Sequence of chain 1.A:
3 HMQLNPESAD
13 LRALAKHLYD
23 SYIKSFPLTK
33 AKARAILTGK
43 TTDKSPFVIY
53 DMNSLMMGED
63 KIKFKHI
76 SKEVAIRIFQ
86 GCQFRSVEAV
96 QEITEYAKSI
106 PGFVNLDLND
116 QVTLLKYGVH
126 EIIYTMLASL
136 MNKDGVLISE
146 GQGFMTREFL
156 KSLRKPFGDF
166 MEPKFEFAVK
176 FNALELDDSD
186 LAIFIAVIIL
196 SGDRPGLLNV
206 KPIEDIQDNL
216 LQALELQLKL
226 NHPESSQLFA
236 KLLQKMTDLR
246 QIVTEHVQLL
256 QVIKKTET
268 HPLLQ

This protein binds this small molecule.
Small molecule (SMILES): Cc1cc(OC(F)F)ccc1NC(=O)c1cc(C(=O)NCc2ccc(F)cc2)c(F)cc1Cl

Binding-site contacts:
Ligand atom C5 contacts residue PHE165 of chain 1.A at 3.6 Å (hydrophobic).
Ligand atom C16 contacts residue GLN88 of chain 1.A at 3.7 Å.
Ligand atom F3 contacts residue MET131 of chain 1.A at 3.1 Å.
Ligand atom O2 contacts residue ILE128 of chain 1.A at 3.5 Å.
Ligand atom C17 contacts residue GLN88 of chain 1.A at 3.4 Å.
Ligand atom C5 contacts residue GLN88 of chain 1.A at 3.5 Å.
Ligand atom O1 contacts residue ARG90 of chain 1.A at 3.5 Å (salt-bridge).
Ligand atom C5 contacts residue CYS87 of chain 1.A at 2.7 Å (hydrophobic).
Ligand atom C7 contacts residue CYS87 of chain 1.A at 3.1 Å (hydrophobic).
Ligand atom N2 contacts residue GLN88 of chain 1.A at 2.7 Å (h-bond).
Ligand atom C6 contacts residue PHE165 of chain 1.A at 3.8 Å (hydrophobic).
Ligand atom F4 contacts residue LEU8 of chain 1.C at 3.7 Å.
Ligand atom C23 contacts residue GLN88 of chain 1.A at 3.7 Å.
Ligand atom F1 contacts residue LEU255 of chain 1.A at 3.6 Å.
Ligand atom O3 contacts residue HIS125 of chain 1.A at 3.0 Å (h-bond).
Ligand atom C4 contacts residue CYS87 of chain 1.A at 1.7 Å (hydrophobic).
Ligand atom C9 contacts residue SER91 of chain 1.A at 3.7 Å.
Ligand atom F1 contacts residue GLN88 of chain 1.A at 3.2 Å.
Ligand atom C1 contacts residue SER91 of chain 1.A at 3.8 Å.
Ligand atom C12 contacts residue LEU132 of chain 1.A at 3.5 Å (hydrophobic).
Ligand atom C13 contacts residue ARG90 of chain 1.A at 3.5 Å.
Ligand atom C19 contacts residue SER91 of chain 1.A at 3.2 Å.
Ligand atom C2 contacts residue SER91 of chain 1.A at 3.5 Å.
Ligand atom C20 contacts residue SER91 of chain 1.A at 3.5 Å.
Ligand atom F1 contacts residue PHE84 of chain 1.A at 3.2 Å.
Ligand atom C6 contacts residue GLN88 of chain 1.A at 3.8 Å.
Ligand atom C22 contacts residue GLN88 of chain 1.A at 3.7 Å.
Ligand atom N1 contacts residue CYS87 of chain 1.A at 3.1 Å (h-bond).
Ligand atom C15 contacts residue ARG90 of chain 1.A at 3.7 Å.
Ligand atom F3 contacts residue LEU132 of chain 1.A at 3.0 Å.
Ligand atom C10 contacts residue ALA94 of chain 1.A at 3.7 Å (hydrophobic).
Ligand atom C4 contacts residue PHE165 of chain 1.A at 3.7 Å (hydrophobic).
Ligand atom F4 contacts residue ILE11 of chain 1.C at 3.0 Å.
Ligand atom C18 contacts residue GLN88 of chain 1.A at 3.5 Å.
Ligand atom O3 contacts residue LEU255 of chain 1.A at 3.6 Å.
Ligand atom O3 contacts residue HIS251 of chain 1.A at 3.1 Å (h-bond).
Ligand atom C8 contacts residue ARG90 of chain 1.A at 3.8 Å.
Ligand atom C17 contacts residue LEU255 of chain 1.A at 3.5 Å (hydrophobic).
Ligand atom C3 contacts residue CYS87 of chain 1.A at 2.7 Å (hydrophobic).
Ligand atom C12 contacts residue ARG90 of chain 1.A at 3.5 Å.

Sequence of chain 1.C:
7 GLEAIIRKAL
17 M